Binding-site contacts:
Ligand atom C contacts residue TYR69 of chain 1.C at 3.9 Å (hydrophobic).
Ligand atom CZ2 contacts residue HIS76 of chain 1.C at 3.8 Å.
Ligand atom CB contacts residue THR70 of chain 1.B at 3.9 Å.
Ligand atom CD1 contacts residue THR70 of chain 1.B at 3.0 Å.
Ligand atom CE3 contacts residue TYR72 of chain 1.C at 3.5 Å (hydrophobic).
Ligand atom O contacts residue GLU71 of chain 1.C at 3.8 Å.
Ligand atom N contacts residue TYR72 of chain 1.C at 3.1 Å (h-bond).
Ligand atom CB contacts residue TYR69 of chain 1.C at 3.4 Å (hydrophobic).
Ligand atom CE2 contacts residue HIS76 of chain 1.C at 3.2 Å.
Ligand atom CA contacts residue ASN73 of chain 1.C at 3.9 Å.
Ligand atom CG contacts residue THR70 of chain 1.C at 3.4 Å.
Ligand atom CE contacts residue THR70 of chain 1.C at 3.6 Å.
Ligand atom CD1 contacts residue THR70 of chain 1.B at 3.7 Å.
Ligand atom O contacts residue TYR72 of chain 1.C at 2.6 Å (h-bond).
Ligand atom O contacts residue THR70 of chain 1.C at 2.5 Å (h-bond).
Ligand atom CD2 contacts residue HIS76 of chain 1.C at 3.3 Å.
Ligand atom CG contacts residue THR70 of chain 1.C at 3.7 Å.
Ligand atom CB contacts residue TYR72 of chain 1.C at 3.8 Å (hydrophobic).
Ligand atom NE1 contacts residue HIS76 of chain 1.C at 3.4 Å.
Ligand atom CZ3 contacts residue ASN73 of chain 1.C at 3.3 Å.
Ligand atom CD2 contacts residue LEU66 of chain 1.C at 3.7 Å (hydrophobic).
Ligand atom CD2 contacts residue THR70 of chain 1.C at 3.5 Å.
Ligand atom C contacts residue THR70 of chain 1.C at 3.6 Å.
Ligand atom CE1 contacts residue THR70 of chain 1.B at 3.0 Å.
Ligand atom CE3 contacts residue GLU74 of chain 1.C at 3.5 Å.
Ligand atom CH2 contacts residue GLU74 of chain 1.C at 3.8 Å.
Ligand atom C contacts residue TYR72 of chain 1.C at 2.9 Å (hydrophobic).
Ligand atom CA contacts residue TYR72 of chain 1.C at 3.0 Å (hydrophobic).
Ligand atom CD1 contacts residue HIS76 of chain 1.C at 3.5 Å.
Ligand atom CE2 contacts residue TYR69 of chain 1.B at 3.6 Å (hydrophobic).
Ligand atom CZ3 contacts residue GLU74 of chain 1.C at 3.1 Å.
Ligand atom CG contacts residue THR70 of chain 1.C at 3.7 Å.
Ligand atom CG contacts residue THR70 of chain 1.B at 3.7 Å.
Ligand atom CA contacts residue TYR69 of chain 1.C at 3.3 Å (hydrophobic).
Ligand atom CD contacts residue THR70 of chain 1.C at 3.5 Å.
Ligand atom O contacts residue TYR69 of chain 1.C at 3.6 Å (h-bond).
Ligand atom O contacts residue ASN73 of chain 1.C at 3.7 Å.
Ligand atom CD1 contacts residue TYR69 of chain 1.C at 3.4 Å (hydrophobic).
Ligand atom CG contacts residue HIS76 of chain 1.C at 3.5 Å.
Ligand atom OE1 contacts residue THR70 of chain 1.C at 3.0 Å (h-bond).

A small-molecule ligand and the protein it binds are described below.
Small molecule (SMILES): CC(C)C[C@H](NC(=O)[C@H](CC(C)C)NC(=O)[C@H](Cc1ccccc1)NC(=O)[C@H](CCC(=O)O)NC(=O)[C@H](CCC(N)=O)NC(=O)[C@H](CC(C)C)NC(=O)[C@H](CCCN=C(N)N)NC(=O)[C@H](CC(C)C)NC(=O)[C@H](CCCCN)NC(=O)[C@@H](NC(=O)[C@H](CCC(=O)O)NC(=O)CNC(=O)[C@H](CO)NC(=O)CNC(=O)[C@@H](N)CC1=CN=C2C=CC=CC12)C(C)C)C(=O)N[C@H](C=O)CO

Sequence of chain 1.B:
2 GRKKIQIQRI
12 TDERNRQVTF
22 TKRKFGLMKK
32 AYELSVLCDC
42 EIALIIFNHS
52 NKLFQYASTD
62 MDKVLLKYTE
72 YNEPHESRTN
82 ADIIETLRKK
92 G

Sequence of chain 1.C:
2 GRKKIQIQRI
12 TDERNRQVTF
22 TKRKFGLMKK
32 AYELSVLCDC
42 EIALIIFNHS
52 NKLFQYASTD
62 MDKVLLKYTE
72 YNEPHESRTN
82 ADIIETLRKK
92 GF